Sequence of chain 1.A:
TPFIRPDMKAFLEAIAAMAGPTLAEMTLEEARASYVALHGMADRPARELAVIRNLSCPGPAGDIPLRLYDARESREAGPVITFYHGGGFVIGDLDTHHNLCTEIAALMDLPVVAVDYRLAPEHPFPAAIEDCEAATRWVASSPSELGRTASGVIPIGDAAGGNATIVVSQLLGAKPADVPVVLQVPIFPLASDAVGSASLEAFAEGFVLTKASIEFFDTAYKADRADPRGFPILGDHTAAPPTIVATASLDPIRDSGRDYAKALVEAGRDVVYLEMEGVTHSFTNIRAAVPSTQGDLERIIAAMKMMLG

Binding-site contacts:
Ligand atom C6 contacts residue TYR35 of chain 1.A at 3.9 Å (hydrophobic).
Ligand atom C5 contacts residue VAL208 of chain 1.A at 3.6 Å (hydrophobic).
Ligand atom O3 contacts residue LEU209 of chain 1.A at 4.3 Å.
Ligand atom C6 contacts residue SER282 of chain 1.A at 4.0 Å.
Ligand atom C3 contacts residue SER213 of chain 1.A at 3.9 Å.
Ligand atom O3 contacts residue SER282 of chain 1.A at 3.3 Å (h-bond).
Ligand atom C4 contacts residue LEU38 of chain 1.A at 4.3 Å (hydrophobic).
Ligand atom C1 contacts residue LEU209 of chain 1.A at 4.3 Å (hydrophobic).
Ligand atom N1 contacts residue LEU209 of chain 1.A at 4.0 Å.
Ligand atom O2 contacts residue TYR35 of chain 1.A at 3.9 Å.
Ligand atom O3 contacts residue TYR35 of chain 1.A at 3.9 Å.
Ligand atom C6 contacts residue VAL208 of chain 1.A at 3.7 Å (hydrophobic).
Ligand atom O2 contacts residue PHE217 of chain 1.A at 3.5 Å.
Ligand atom C2 contacts residue LEU209 of chain 1.A at 4.4 Å (hydrophobic).
Ligand atom C2 contacts residue PHE217 of chain 1.A at 4.2 Å (hydrophobic).
Ligand atom C5 contacts residue TYR35 of chain 1.A at 4.5 Å (hydrophobic).
Ligand atom N1 contacts residue TYR35 of chain 1.A at 3.7 Å.
Ligand atom C6 contacts residue LEU38 of chain 1.A at 4.0 Å (hydrophobic).
Ligand atom OH contacts residue VAL208 of chain 1.A at 3.9 Å.
Ligand atom C5 contacts residue LEU38 of chain 1.A at 3.4 Å (hydrophobic).
Ligand atom C2 contacts residue ILE91 of chain 1.A at 4.3 Å (hydrophobic).
Ligand atom C2 contacts residue TYR35 of chain 1.A at 4.4 Å (hydrophobic).
Ligand atom C1 contacts residue TYR35 of chain 1.A at 3.8 Å (hydrophobic).
Ligand atom N1 contacts residue HIS281 of chain 1.A at 4.4 Å.
Ligand atom O2 contacts residue LEU209 of chain 1.A at 4.0 Å.
Ligand atom OH contacts residue LEU38 of chain 1.A at 4.5 Å.
Ligand atom C2 contacts residue SER213 of chain 1.A at 4.2 Å.
Ligand atom N1 contacts residue SER282 of chain 1.A at 4.4 Å.
Ligand atom O2 contacts residue GLY87 of chain 1.A at 4.0 Å.
Ligand atom C3 contacts residue LEU23 of chain 1.A at 4.0 Å (hydrophobic).
Ligand atom C3 contacts residue VAL208 of chain 1.A at 4.3 Å (hydrophobic).
Ligand atom O2 contacts residue ILE91 of chain 1.A at 4.5 Å.
Ligand atom C2 contacts residue LEU23 of chain 1.A at 4.2 Å (hydrophobic).
Ligand atom O3 contacts residue HIS281 of chain 1.A at 3.4 Å.
Ligand atom C4 contacts residue VAL208 of chain 1.A at 3.7 Å (hydrophobic).

A small-molecule ligand and the protein it binds are described below.
Small molecule (SMILES): O=[N+]([O-])c1ccc(O)cc1